Sequence of chain 1.L:
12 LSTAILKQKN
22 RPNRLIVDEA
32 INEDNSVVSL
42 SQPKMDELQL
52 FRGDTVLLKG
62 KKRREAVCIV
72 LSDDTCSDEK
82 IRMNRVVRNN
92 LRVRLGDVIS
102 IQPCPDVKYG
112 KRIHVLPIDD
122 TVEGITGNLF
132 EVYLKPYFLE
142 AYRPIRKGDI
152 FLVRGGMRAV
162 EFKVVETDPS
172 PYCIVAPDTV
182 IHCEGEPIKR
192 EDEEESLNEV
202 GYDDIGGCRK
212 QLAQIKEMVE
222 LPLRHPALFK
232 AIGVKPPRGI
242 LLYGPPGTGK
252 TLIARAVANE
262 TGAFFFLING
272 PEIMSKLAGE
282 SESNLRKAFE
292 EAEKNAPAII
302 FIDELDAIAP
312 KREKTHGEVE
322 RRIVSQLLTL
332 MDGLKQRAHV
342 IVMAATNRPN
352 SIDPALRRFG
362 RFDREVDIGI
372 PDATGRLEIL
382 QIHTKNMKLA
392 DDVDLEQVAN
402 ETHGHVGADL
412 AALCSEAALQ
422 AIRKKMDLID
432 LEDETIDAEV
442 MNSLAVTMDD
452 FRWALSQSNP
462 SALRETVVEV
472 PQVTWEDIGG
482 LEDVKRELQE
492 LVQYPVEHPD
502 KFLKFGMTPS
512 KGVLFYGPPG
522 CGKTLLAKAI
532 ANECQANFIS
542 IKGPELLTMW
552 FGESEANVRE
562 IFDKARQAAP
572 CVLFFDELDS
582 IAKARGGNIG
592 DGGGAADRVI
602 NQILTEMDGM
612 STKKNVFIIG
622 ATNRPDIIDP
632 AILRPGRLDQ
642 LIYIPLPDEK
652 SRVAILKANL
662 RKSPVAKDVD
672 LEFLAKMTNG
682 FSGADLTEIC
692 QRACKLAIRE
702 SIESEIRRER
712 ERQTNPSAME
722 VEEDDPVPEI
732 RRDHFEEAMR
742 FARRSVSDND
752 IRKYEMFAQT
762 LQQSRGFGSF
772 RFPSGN

This protein binds this small molecule.
Small molecule (SMILES): Nc1ncnc2c1ncn2[C@@H]1O[C@H](COP(=O)(O)OP(=O)(O)OP(O)(O)=S)[C@@H](O)[C@H]1O

Sequence of chain 1.K:
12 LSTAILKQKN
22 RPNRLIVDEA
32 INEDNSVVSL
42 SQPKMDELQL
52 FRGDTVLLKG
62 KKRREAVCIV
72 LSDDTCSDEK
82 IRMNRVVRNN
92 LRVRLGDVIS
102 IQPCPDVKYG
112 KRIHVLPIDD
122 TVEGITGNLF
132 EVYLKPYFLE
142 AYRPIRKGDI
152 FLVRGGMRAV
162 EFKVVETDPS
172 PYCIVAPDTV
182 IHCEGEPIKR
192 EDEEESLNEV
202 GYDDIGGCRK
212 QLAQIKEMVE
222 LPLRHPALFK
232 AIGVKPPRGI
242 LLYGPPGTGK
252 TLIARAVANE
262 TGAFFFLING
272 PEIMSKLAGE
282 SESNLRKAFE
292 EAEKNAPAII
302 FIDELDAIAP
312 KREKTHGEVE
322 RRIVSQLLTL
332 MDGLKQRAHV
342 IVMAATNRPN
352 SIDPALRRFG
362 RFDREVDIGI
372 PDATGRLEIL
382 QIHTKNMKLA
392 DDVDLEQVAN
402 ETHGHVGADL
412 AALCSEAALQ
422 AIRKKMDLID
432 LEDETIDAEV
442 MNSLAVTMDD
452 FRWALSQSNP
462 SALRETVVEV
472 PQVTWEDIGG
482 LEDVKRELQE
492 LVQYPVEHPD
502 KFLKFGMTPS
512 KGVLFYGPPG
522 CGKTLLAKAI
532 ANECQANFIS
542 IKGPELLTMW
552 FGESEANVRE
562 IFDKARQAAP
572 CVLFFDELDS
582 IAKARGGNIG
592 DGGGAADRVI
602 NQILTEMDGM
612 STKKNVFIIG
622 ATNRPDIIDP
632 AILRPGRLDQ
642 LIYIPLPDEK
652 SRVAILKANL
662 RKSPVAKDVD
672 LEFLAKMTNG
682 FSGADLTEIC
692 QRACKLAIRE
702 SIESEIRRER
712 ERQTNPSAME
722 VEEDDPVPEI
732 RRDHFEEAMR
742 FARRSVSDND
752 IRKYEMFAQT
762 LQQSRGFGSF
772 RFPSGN

Binding-site contacts:
Ligand atom O2' contacts residue HIS384 of chain 1.L at 3.7 Å.
Ligand atom O2A contacts residue THR252 of chain 1.L at 3.1 Å (h-bond).
Ligand atom O3A contacts residue GLY248 of chain 1.L at 3.4 Å.
Ligand atom O2B contacts residue GLY250 of chain 1.L at 2.5 Å (h-bond).
Ligand atom O2G contacts residue MG1 of chain 1.UA at 2.1 Å.
Ligand atom O2A contacts residue LEU253 of chain 1.L at 3.7 Å.
Ligand atom C2 contacts residue ASP205 of chain 1.L at 3.2 Å.
Ligand atom N1 contacts residue GLY207 of chain 1.L at 3.8 Å.
Ligand atom O2A contacts residue GLY250 of chain 1.L at 3.3 Å.
Ligand atom PB contacts residue GLY250 of chain 1.L at 3.5 Å.
Ligand atom O2B contacts residue LYS251 of chain 1.L at 3.1 Å (salt-bridge).
Ligand atom O1B contacts residue MG1 of chain 1.UA at 2.1 Å.
Ligand atom N3 contacts residue LEU253 of chain 1.L at 3.8 Å.
Ligand atom O1A contacts residue MG1 of chain 1.UA at 3.3 Å.
Ligand atom O1B contacts residue LYS251 of chain 1.L at 3.5 Å (salt-bridge).
Ligand atom N1 contacts residue ASP205 of chain 1.L at 3.5 Å (salt-bridge).
Ligand atom C8 contacts residue GLY250 of chain 1.L at 3.7 Å.
Ligand atom N1 contacts residue ILE380 of chain 1.L at 3.8 Å.
Ligand atom O3G contacts residue PRO247 of chain 1.L at 3.8 Å.
Ligand atom C8 contacts residue GLY248 of chain 1.L at 3.7 Å.
Ligand atom PB contacts residue THR249 of chain 1.L at 3.8 Å.
Ligand atom O3B contacts residue PRO247 of chain 1.L at 3.6 Å.
Ligand atom PA contacts residue MG1 of chain 1.UA at 3.6 Å.
Ligand atom O2B contacts residue THR249 of chain 1.L at 2.7 Å (h-bond).
Ligand atom O2A contacts residue MG1 of chain 1.UA at 3.2 Å.
Ligand atom PG contacts residue GLY248 of chain 1.L at 3.8 Å.
Ligand atom N7 contacts residue THR249 of chain 1.L at 3.2 Å (h-bond).
Ligand atom PB contacts residue MG1 of chain 1.UA at 3.4 Å.
Ligand atom N6 contacts residue GLY207 of chain 1.L at 3.4 Å (h-bond).
Ligand atom O2A contacts residue LYS251 of chain 1.L at 3.3 Å (salt-bridge).
Ligand atom PG contacts residue MG1 of chain 1.UA at 3.5 Å.
Ligand atom PB contacts residue GLY248 of chain 1.L at 3.4 Å.
Ligand atom O3B contacts residue GLY248 of chain 1.L at 2.6 Å (h-bond).
Ligand atom C8 contacts residue THR249 of chain 1.L at 3.8 Å.
Ligand atom O4' contacts residue ALA409 of chain 1.L at 3.6 Å.
Ligand atom O1B contacts residue THR252 of chain 1.L at 3.5 Å (h-bond).
Ligand atom O3A contacts residue GLY250 of chain 1.L at 3.4 Å (h-bond).
Ligand atom N7 contacts residue GLY250 of chain 1.L at 3.6 Å.
Ligand atom O2B contacts residue GLY248 of chain 1.L at 3.4 Å (h-bond).
Ligand atom N3 contacts residue HIS384 of chain 1.L at 3.2 Å.